Binding-site contacts:
Ligand atom CZ contacts residue ERY1 of chain 1.HK at 4.4 Å.
Ligand atom CD1 contacts residue ERY1 of chain 1.HK at 3.4 Å.
Ligand atom CA contacts residue ERY1 of chain 1.HK at 3.9 Å.
Ligand atom CB contacts residue ERY1 of chain 1.HK at 4.0 Å.
Ligand atom N contacts residue ERY1 of chain 1.HK at 4.4 Å.
Ligand atom CG contacts residue ERY1 of chain 1.HK at 4.2 Å.
Ligand atom CG2 contacts residue ERY1 of chain 1.HK at 4.1 Å.
Ligand atom C contacts residue ERY1 of chain 1.HK at 4.3 Å.
Ligand atom CA contacts residue ERY1 of chain 1.HK at 4.4 Å.
Ligand atom O contacts residue ERY1 of chain 1.HK at 4.0 Å.
Ligand atom N contacts residue ERY1 of chain 1.HK at 3.8 Å.
Ligand atom O contacts residue ERY1 of chain 1.HK at 3.6 Å.
Ligand atom N contacts residue ERY1 of chain 1.HK at 3.7 Å.
Ligand atom CB contacts residue ERY1 of chain 1.HK at 4.0 Å.
Ligand atom C contacts residue ERY1 of chain 1.HK at 4.3 Å.
Ligand atom CA contacts residue ERY1 of chain 1.HK at 3.7 Å.
Ligand atom CE1 contacts residue ERY1 of chain 1.HK at 3.4 Å.

This small molecule binds to this protein.
Small molecule (SMILES): CC[C@H](C)[C@H](NC(=O)CN)C(=O)N[C@@H](Cc1ccccc1)C(=O)N[C@@H](CO)C(=O)N[C@H](C(=O)N[C@@H](Cc1ccccc1)C(=O)N[C@H](C(=O)N[C@H](C=O)[C@@H](C)CC)C(C)C)[C@@H](C)CC